This small molecule binds to this protein.
Small molecule (SMILES): CC(C)C[C@H](NC(=O)OCc1ccccc1)C(=O)N[C@H](CO)C[C@@H]1CCNC1=O

Binding-site contacts:
Ligand atom C3 contacts residue THR188 of chain 1.B at 3.5 Å.
Ligand atom O22 contacts residue SER142 of chain 1.B at 3.5 Å (h-bond).
Ligand atom O30 contacts residue GLU164 of chain 1.B at 3.6 Å.
Ligand atom C16 contacts residue HIS162 of chain 1.B at 3.8 Å.
Ligand atom N11 contacts residue GLN187 of chain 1.B at 3.0 Å (h-bond).
Ligand atom C21 contacts residue CYS143 of chain 1.B at 1.6 Å (hydrophobic).
Ligand atom C27 contacts residue ASN140 of chain 1.B at 3.5 Å.
Ligand atom O22 contacts residue CYS143 of chain 1.B at 2.6 Å (h-bond).
Ligand atom C17 contacts residue HIS162 of chain 1.B at 3.7 Å.
Ligand atom C6 contacts residue GLU164 of chain 1.B at 3.8 Å.
Ligand atom O22 contacts residue GLY141 of chain 1.B at 3.5 Å (h-bond).
Ligand atom O10 contacts residue GLU164 of chain 1.B at 3.1 Å (salt-bridge).
Ligand atom C20 contacts residue CYS143 of chain 1.B at 2.7 Å (hydrophobic).
Ligand atom C14 contacts residue GLN187 of chain 1.B at 3.4 Å.
Ligand atom N19 contacts residue CYS143 of chain 1.B at 3.0 Å (h-bond).
Ligand atom C2 contacts residue GLN187 of chain 1.B at 3.1 Å.
Ligand atom O8 contacts residue GLN187 of chain 1.B at 2.9 Å (h-bond).
Ligand atom C24 contacts residue CYS143 of chain 1.B at 3.3 Å (hydrophobic).
Ligand atom C29 contacts residue HIS161 of chain 1.B at 3.8 Å.
Ligand atom C7 contacts residue GLU164 of chain 1.B at 3.1 Å.
Ligand atom C13 contacts residue GLN187 of chain 1.B at 3.4 Å.
Ligand atom C12 contacts residue HIS162 of chain 1.B at 3.5 Å.
Ligand atom C1 contacts residue GLN187 of chain 1.B at 3.8 Å.
Ligand atom C9 contacts residue GLN187 of chain 1.B at 3.7 Å.
Ligand atom C26 contacts residue ASN140 of chain 1.B at 3.3 Å.
Ligand atom O30 contacts residue HIS170 of chain 1.B at 3.7 Å.
Ligand atom C24 contacts residue HIS161 of chain 1.B at 3.9 Å.
Ligand atom C29 contacts residue GLU164 of chain 1.B at 3.6 Å.
Ligand atom C3 contacts residue ALA189 of chain 1.B at 3.6 Å (hydrophobic).
Ligand atom C2 contacts residue THR188 of chain 1.B at 3.7 Å.
Ligand atom O30 contacts residue PHE138 of chain 1.B at 3.5 Å.
Ligand atom N28 contacts residue GLU164 of chain 1.B at 3.1 Å (salt-bridge).
Ligand atom O30 contacts residue HIS161 of chain 1.B at 2.8 Å (h-bond).
Ligand atom C3 contacts residue GLN187 of chain 1.B at 3.9 Å.
Ligand atom N28 contacts residue PHE138 of chain 1.B at 3.4 Å (h-bond).
Ligand atom N19 contacts residue HIS162 of chain 1.B at 3.0 Å (h-bond).
Ligand atom C12 contacts residue GLN187 of chain 1.B at 3.8 Å.
Ligand atom O10 contacts residue MET163 of chain 1.B at 3.4 Å.
Ligand atom C13 contacts residue MET47 of chain 1.B at 3.5 Å (hydrophobic).
Ligand atom C4 contacts residue ALA189 of chain 1.B at 3.6 Å (hydrophobic).

Sequence of chain 1.B:
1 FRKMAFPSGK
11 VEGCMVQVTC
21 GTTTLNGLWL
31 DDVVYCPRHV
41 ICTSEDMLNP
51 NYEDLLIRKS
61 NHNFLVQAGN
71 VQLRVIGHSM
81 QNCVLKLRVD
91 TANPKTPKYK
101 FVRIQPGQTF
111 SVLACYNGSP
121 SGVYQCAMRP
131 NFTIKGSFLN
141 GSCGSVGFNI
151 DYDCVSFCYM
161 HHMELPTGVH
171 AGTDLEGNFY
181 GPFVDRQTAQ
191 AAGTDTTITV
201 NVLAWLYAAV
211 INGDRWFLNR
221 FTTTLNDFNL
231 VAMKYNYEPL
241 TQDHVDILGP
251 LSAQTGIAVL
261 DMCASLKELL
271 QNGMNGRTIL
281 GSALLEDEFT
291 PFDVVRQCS